Binding-site contacts:
Ligand atom PB contacts residue MG1 of chain 1.I at 3.4 Å.
Ligand atom N2 contacts residue LEU119 of chain 1.B at 3.4 Å.
Ligand atom PG contacts residue MG1 of chain 1.I at 2.0 Å.
Ligand atom O2B contacts residue LYS16 of chain 1.B at 3.2 Å (salt-bridge).
Ligand atom O2G contacts residue THR35 of chain 1.B at 3.0 Å (h-bond).
Ligand atom N3B contacts residue ALA13 of chain 1.B at 3.4 Å (h-bond).
Ligand atom O2G contacts residue LYS16 of chain 1.B at 2.9 Å (salt-bridge).
Ligand atom O4' contacts residue LYS116 of chain 1.B at 3.4 Å.
Ligand atom O1A contacts residue GLY15 of chain 1.B at 3.2 Å.
Ligand atom O1G contacts residue LYS16 of chain 1.B at 3.0 Å (salt-bridge).
Ligand atom N3B contacts residue TYR32 of chain 1.B at 3.1 Å.
Ligand atom O2B contacts residue THR17 of chain 1.B at 2.5 Å (h-bond).
Ligand atom O1G contacts residue GLN61 of chain 1.B at 3.1 Å (h-bond).
Ligand atom O6 contacts residue SER158 of chain 1.B at 3.0 Å (h-bond).
Ligand atom O2' contacts residue PHE28 of chain 1.B at 3.4 Å.
Ligand atom O3G contacts residue GLN61 of chain 1.B at 2.8 Å (h-bond).
Ligand atom N1 contacts residue ASP118 of chain 1.B at 2.7 Å (salt-bridge).
Ligand atom O3A contacts residue GLY15 of chain 1.B at 3.0 Å (h-bond).
Ligand atom O2A contacts residue TYR32 of chain 1.B at 3.3 Å.
Ligand atom O3G contacts residue PRO34 of chain 1.B at 3.4 Å.
Ligand atom O2G contacts residue MG1 of chain 1.I at 1.9 Å.
Ligand atom O2A contacts residue THR17 of chain 1.B at 3.4 Å.
Ligand atom O1B contacts residue GLY15 of chain 1.B at 3.0 Å (h-bond).
Ligand atom O1B contacts residue VAL14 of chain 1.B at 3.1 Å (h-bond).
Ligand atom O1B contacts residue LYS16 of chain 1.B at 2.9 Å (salt-bridge).
Ligand atom O3A contacts residue ALA13 of chain 1.B at 3.4 Å.
Ligand atom O2G contacts residue THR58 of chain 1.B at 3.1 Å (h-bond).
Ligand atom O2B contacts residue MG1 of chain 1.I at 3.2 Å.
Ligand atom O1G contacts residue GLY60 of chain 1.B at 3.2 Å (h-bond).
Ligand atom O1G contacts residue ALA13 of chain 1.B at 3.3 Å (h-bond).
Ligand atom N2 contacts residue ASP118 of chain 1.B at 2.8 Å (salt-bridge).
Ligand atom O3G contacts residue THR35 of chain 1.B at 3.2 Å (h-bond).
Ligand atom O6 contacts residue ALA159 of chain 1.B at 2.7 Å (h-bond).
Ligand atom O1A contacts residue THR17 of chain 1.B at 3.3 Å (h-bond).
Ligand atom O1A contacts residue CYS18 of chain 1.B at 2.9 Å (h-bond).
Ligand atom O3G contacts residue MG1 of chain 1.I at 2.0 Å.
Ligand atom N3B contacts residue MG1 of chain 1.I at 2.5 Å.
Ligand atom O5' contacts residue TYR32 of chain 1.B at 3.2 Å.
Ligand atom O5' contacts residue CYS18 of chain 1.B at 3.3 Å (h-bond).
Ligand atom O3G contacts residue TYR32 of chain 1.B at 2.7 Å (h-bond).

Sequence of chain 1.B:
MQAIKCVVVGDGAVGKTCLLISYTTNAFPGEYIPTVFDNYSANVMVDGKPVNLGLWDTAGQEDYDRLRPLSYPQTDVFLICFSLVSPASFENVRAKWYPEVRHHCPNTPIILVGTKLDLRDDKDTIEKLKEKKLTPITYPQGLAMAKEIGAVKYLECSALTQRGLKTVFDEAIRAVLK

A small-molecule ligand and the protein it binds are described below.
Small molecule (SMILES): Nc1nc2c(ncn2[C@@H]2O[C@H](CO[P](=O)(O)O[P](=O)(O)NP(=O)(O)O)[C@@H](O)[C@H]2O)c(=O)[nH]1